Sequence of chain 2.A:
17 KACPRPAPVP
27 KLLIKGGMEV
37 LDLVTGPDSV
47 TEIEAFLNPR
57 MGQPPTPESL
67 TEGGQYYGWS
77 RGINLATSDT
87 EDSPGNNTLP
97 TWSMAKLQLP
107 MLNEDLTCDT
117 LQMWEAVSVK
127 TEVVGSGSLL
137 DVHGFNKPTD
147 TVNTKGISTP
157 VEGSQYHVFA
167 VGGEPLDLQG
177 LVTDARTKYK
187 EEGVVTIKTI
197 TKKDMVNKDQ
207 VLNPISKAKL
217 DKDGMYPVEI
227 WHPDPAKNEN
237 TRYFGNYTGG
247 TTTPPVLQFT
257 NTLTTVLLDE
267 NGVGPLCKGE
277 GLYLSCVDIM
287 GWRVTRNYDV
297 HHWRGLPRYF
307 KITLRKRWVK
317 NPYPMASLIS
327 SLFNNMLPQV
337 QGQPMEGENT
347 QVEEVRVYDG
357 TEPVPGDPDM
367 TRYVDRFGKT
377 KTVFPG

Binding-site contacts:
Ligand atom O4 contacts residue TYR72 of chain 2.E at 4.2 Å.
Ligand atom O4 contacts residue VAL296 of chain 2.E at 4.0 Å.
Ligand atom O8 contacts residue TYR72 of chain 2.E at 3.5 Å (h-bond).
Ligand atom C3 contacts residue GLY78 of chain 2.E at 4.0 Å.
Ligand atom C3 contacts residue HIS298 of chain 2.E at 3.8 Å.
Ligand atom O6 contacts residue ASN93 of chain 2.E at 3.5 Å (h-bond).
Ligand atom O4 contacts residue GLY78 of chain 2.E at 3.0 Å.
Ligand atom C6 contacts residue ASN93 of chain 2.E at 3.4 Å.
Ligand atom O1B contacts residue TYR72 of chain 2.E at 3.8 Å.
Ligand atom O10 contacts residue ASN293 of chain 2.E at 3.9 Å.
Ligand atom O4 contacts residue ILE79 of chain 2.E at 3.5 Å (h-bond).
Ligand atom O1B contacts residue ASN80 of chain 2.E at 4.2 Å.
Ligand atom C1 contacts residue SER89 of chain 2.E at 4.2 Å.
Ligand atom O3 contacts residue GLY78 of chain 2.E at 3.6 Å.
Ligand atom O1A contacts residue TYR72 of chain 2.E at 3.5 Å.
Ligand atom C2 contacts residue GLY78 of chain 2.E at 4.1 Å.
Ligand atom C5 contacts residue ASN93 of chain 2.E at 4.1 Å.
Ligand atom C4 contacts residue GLY78 of chain 2.E at 3.3 Å.
Ligand atom C4 contacts residue TYR72 of chain 2.E at 3.4 Å (hydrophobic).
Ligand atom O1A contacts residue GLY78 of chain 2.E at 3.3 Å (h-bond).
Ligand atom O1B contacts residue ARG77 of chain 2.E at 2.8 Å (salt-bridge).
Ligand atom C8 contacts residue TYR72 of chain 2.E at 4.1 Å (hydrophobic).
Ligand atom C4 contacts residue HIS298 of chain 2.E at 3.6 Å.
Ligand atom C5 contacts residue TYR72 of chain 2.E at 3.4 Å (hydrophobic).
Ligand atom O4 contacts residue HIS298 of chain 2.E at 3.0 Å (h-bond).
Ligand atom C7 contacts residue TYR72 of chain 2.E at 3.9 Å (hydrophobic).
Ligand atom O1B contacts residue SER89 of chain 2.E at 4.1 Å.
Ligand atom C1 contacts residue ARG77 of chain 2.E at 3.4 Å.
Ligand atom C6 contacts residue TYR72 of chain 2.E at 3.3 Å (hydrophobic).
Ligand atom O1A contacts residue SER89 of chain 2.E at 3.4 Å (h-bond).
Ligand atom C8 contacts residue ARG77 of chain 2.E at 4.2 Å.
Ligand atom C1 contacts residue TYR72 of chain 2.E at 3.8 Å (hydrophobic).
Ligand atom O1A contacts residue ARG77 of chain 2.E at 3.1 Å (salt-bridge).
Ligand atom O4 contacts residue THR291 of chain 2.E at 3.4 Å.
Ligand atom C11 contacts residue ASP85 of chain 2.A at 3.8 Å.
Ligand atom O10 contacts residue THR291 of chain 2.E at 3.8 Å.
Ligand atom C3 contacts residue VAL296 of chain 2.E at 3.7 Å (hydrophobic).
Ligand atom C3 contacts residue GLY78 of chain 2.E at 4.0 Å.
Ligand atom C1 contacts residue GLY78 of chain 2.E at 4.0 Å.
Ligand atom N5 contacts residue TYR72 of chain 2.E at 3.1 Å (h-bond).

Sequence of chain 2.E:
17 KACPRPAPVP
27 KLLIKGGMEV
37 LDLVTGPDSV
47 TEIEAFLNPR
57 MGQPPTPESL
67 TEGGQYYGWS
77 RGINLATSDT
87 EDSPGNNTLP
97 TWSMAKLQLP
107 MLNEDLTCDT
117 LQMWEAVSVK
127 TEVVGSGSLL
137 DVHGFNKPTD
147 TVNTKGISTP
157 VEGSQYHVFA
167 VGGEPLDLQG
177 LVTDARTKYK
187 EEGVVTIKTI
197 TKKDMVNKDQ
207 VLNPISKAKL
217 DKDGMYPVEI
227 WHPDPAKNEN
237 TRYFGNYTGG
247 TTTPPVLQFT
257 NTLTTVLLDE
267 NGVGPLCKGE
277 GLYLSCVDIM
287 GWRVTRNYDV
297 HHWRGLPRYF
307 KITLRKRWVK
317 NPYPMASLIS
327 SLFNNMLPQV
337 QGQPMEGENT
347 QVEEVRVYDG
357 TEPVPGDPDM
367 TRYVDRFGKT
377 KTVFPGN

A small-molecule ligand and the protein it binds are described below.
Small molecule (SMILES): CC(=O)N[C@@H]1[C@@H](O[C@@H]2O[C@H](CO)[C@H](O)[C@H](O[C@]3(C(=O)O)C[C@H](O)[C@@H](NC(C)=O)[C@H]([C@H](O)[C@H](O)CO)O3)[C@H]2O)[C@H](O)[C@@H](CO[C@]2(C(=O)O)C[C@H](O)[C@@H](NC(C)=O)[C@H]([C@H](O)[C@H](O)CO)O2)O[C@H]1O